Binding-site contacts:
Ligand atom O5 contacts residue ASN92 of chain 1.I at 2.3 Å (h-bond).
Ligand atom C8 contacts residue PRO142 of chain 1.I at 3.9 Å (hydrophobic).
Ligand atom C7 contacts residue ARG226 of chain 1.I at 3.3 Å.
Ligand atom C4 contacts residue ARG226 of chain 1.I at 4.2 Å.
Ligand atom O7 contacts residue CYS95 of chain 1.I at 3.4 Å.
Ligand atom C8 contacts residue CYS95 of chain 1.I at 4.0 Å (hydrophobic).
Ligand atom O3 contacts residue ARG226 of chain 1.I at 3.0 Å (salt-bridge).
Ligand atom C7 contacts residue CYS95 of chain 1.I at 4.0 Å (hydrophobic).
Ligand atom N2 contacts residue GLU71 of chain 1.I at 3.9 Å.
Ligand atom N2 contacts residue ASN92 of chain 1.I at 2.9 Å (h-bond).
Ligand atom O7 contacts residue ASN69 of chain 1.I at 3.2 Å (h-bond).
Ligand atom O6 contacts residue ASP91 of chain 1.I at 3.5 Å.
Ligand atom C8 contacts residue ASN69 of chain 1.I at 3.5 Å.
Ligand atom C8 contacts residue ALA140 of chain 1.I at 4.3 Å (hydrophobic).
Ligand atom O7 contacts residue ASN92 of chain 1.I at 3.3 Å (h-bond).
Ligand atom C1 contacts residue ASN92 of chain 1.I at 1.4 Å.
Ligand atom C6 contacts residue ARG226 of chain 1.I at 4.1 Å.
Ligand atom C8 contacts residue PRO70 of chain 1.I at 4.4 Å (hydrophobic).
Ligand atom C8 contacts residue ASN92 of chain 1.I at 4.4 Å.
Ligand atom C5 contacts residue ASN92 of chain 1.I at 3.6 Å.
Ligand atom C7 contacts residue ASN92 of chain 1.I at 3.3 Å.
Ligand atom C2 contacts residue ASN92 of chain 1.I at 2.5 Å.
Ligand atom C7 contacts residue ASN69 of chain 1.I at 3.8 Å.
Ligand atom O5 contacts residue ASP91 of chain 1.I at 4.5 Å.
Ligand atom N2 contacts residue ARG226 of chain 1.I at 3.5 Å (salt-bridge).
Ligand atom C4 contacts residue ASN92 of chain 1.I at 4.3 Å.
Ligand atom C8 contacts residue CYS141 of chain 1.I at 4.2 Å (hydrophobic).
Ligand atom C3 contacts residue ASN92 of chain 1.I at 3.8 Å.
Ligand atom C2 contacts residue ARG226 of chain 1.I at 3.8 Å.
Ligand atom C8 contacts residue ARG226 of chain 1.I at 4.0 Å.
Ligand atom C7 contacts residue GLU71 of chain 1.I at 4.2 Å.
Ligand atom O5 contacts residue ARG226 of chain 1.I at 4.0 Å.
Ligand atom C8 contacts residue GLU71 of chain 1.I at 4.0 Å.
Ligand atom C1 contacts residue GLU71 of chain 1.I at 4.2 Å.
Ligand atom O6 contacts residue ARG226 of chain 1.I at 4.2 Å.
Ligand atom C3 contacts residue ARG226 of chain 1.I at 3.9 Å.
Ligand atom O7 contacts residue ARG226 of chain 1.I at 3.3 Å (salt-bridge).

This small molecule binds to this protein.
Small molecule (SMILES): CC(=O)N[C@H]1[C@H](O[C@H]2[C@H](O)[C@@H](NC(C)=O)CO[C@@H]2CO)O[C@H](CO)[C@@H](O)[C@@H]1O

Sequence of chain 1.I:
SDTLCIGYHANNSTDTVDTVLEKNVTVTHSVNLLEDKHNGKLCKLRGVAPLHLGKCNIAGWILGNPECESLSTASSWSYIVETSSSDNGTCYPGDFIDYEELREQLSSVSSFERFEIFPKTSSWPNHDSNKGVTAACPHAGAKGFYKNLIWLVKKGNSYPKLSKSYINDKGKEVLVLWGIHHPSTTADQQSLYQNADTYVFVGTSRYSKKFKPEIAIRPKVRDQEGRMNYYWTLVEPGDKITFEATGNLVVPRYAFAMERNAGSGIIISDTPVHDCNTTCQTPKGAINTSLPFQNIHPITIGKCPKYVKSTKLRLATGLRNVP